The small molecule below binds the protein below.
Small molecule (SMILES): Cn1nc(-c2cccs2)cc1N

Binding-site contacts:
Ligand atom S7 contacts residue GLU252 of chain 1.A at 3.8 Å.
Ligand atom C11 contacts residue HIS250 of chain 1.A at 4.0 Å.
Ligand atom C6 contacts residue HIS250 of chain 1.A at 4.0 Å.
Ligand atom N12 contacts residue PRO254 of chain 1.A at 3.7 Å.
Ligand atom C2 contacts residue GLU252 of chain 1.A at 4.5 Å.
Ligand atom C11 contacts residue ASP227 of chain 1.A at 3.4 Å.
Ligand atom C5 contacts residue HIS250 of chain 1.A at 3.5 Å.
Ligand atom C2 contacts residue PRO254 of chain 1.A at 3.9 Å (hydrophobic).
Ligand atom C6 contacts residue LYS253 of chain 1.A at 4.0 Å.
Ligand atom C10 contacts residue LYS253 of chain 1.A at 4.2 Å.
Ligand atom C1 contacts residue HIS250 of chain 1.A at 3.9 Å.
Ligand atom C9 contacts residue LYS253 of chain 1.A at 4.2 Å.
Ligand atom C8 contacts residue LYS251 of chain 1.A at 3.6 Å.
Ligand atom S7 contacts residue LYS251 of chain 1.A at 3.2 Å (salt-bridge).
Ligand atom C1 contacts residue GLU252 of chain 1.A at 3.6 Å.
Ligand atom C1 contacts residue PRO254 of chain 1.A at 4.0 Å (hydrophobic).
Ligand atom N4 contacts residue HIS250 of chain 1.A at 3.5 Å.
Ligand atom C10 contacts residue HIS250 of chain 1.A at 4.5 Å.
Ligand atom N12 contacts residue HIS250 of chain 1.A at 4.2 Å.
Ligand atom C1 contacts residue LYS253 of chain 1.A at 4.3 Å.
Ligand atom C2 contacts residue HIS250 of chain 1.A at 3.7 Å.
Ligand atom S7 contacts residue LYS253 of chain 1.A at 4.0 Å.
Ligand atom N4 contacts residue ILE219 of chain 1.A at 3.6 Å.
Ligand atom N3 contacts residue HIS250 of chain 1.A at 3.6 Å (h-bond).
Ligand atom C2 contacts residue ILE219 of chain 1.A at 4.4 Å (hydrophobic).
Ligand atom N3 contacts residue ILE219 of chain 1.A at 3.9 Å.
Ligand atom C8 contacts residue LYS253 of chain 1.A at 4.1 Å.
Ligand atom C5 contacts residue ILE219 of chain 1.A at 4.0 Å (hydrophobic).
Ligand atom C11 contacts residue TYR339 of chain 1.A at 3.4 Å (hydrophobic).
Ligand atom C11 contacts residue ILE219 of chain 1.A at 4.1 Å (hydrophobic).
Ligand atom S7 contacts residue HIS250 of chain 1.A at 4.4 Å.

Sequence of chain 1.A:
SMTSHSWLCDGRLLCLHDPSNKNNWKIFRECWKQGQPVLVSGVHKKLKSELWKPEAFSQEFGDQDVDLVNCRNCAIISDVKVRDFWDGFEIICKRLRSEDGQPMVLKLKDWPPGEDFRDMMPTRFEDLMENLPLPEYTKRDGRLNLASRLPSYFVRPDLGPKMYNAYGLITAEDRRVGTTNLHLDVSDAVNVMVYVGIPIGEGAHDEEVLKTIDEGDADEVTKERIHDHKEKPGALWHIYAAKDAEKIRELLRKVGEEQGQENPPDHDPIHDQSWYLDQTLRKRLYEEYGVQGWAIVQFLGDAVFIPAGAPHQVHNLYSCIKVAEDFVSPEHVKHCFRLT